Binding-site contacts:
Ligand atom C4 contacts residue ASN256 of chain 5.A at 4.3 Å.
Ligand atom C5 contacts residue ASN256 of chain 5.A at 3.6 Å.
Ligand atom O5 contacts residue GLU259 of chain 5.A at 4.0 Å.
Ligand atom C5 contacts residue THR258 of chain 5.A at 4.4 Å.
Ligand atom C5 contacts residue GLU259 of chain 5.A at 4.3 Å.
Ligand atom O5 contacts residue ASN256 of chain 5.A at 2.4 Å (h-bond).
Ligand atom O7 contacts residue ASN256 of chain 5.A at 3.0 Å (h-bond).
Ligand atom C2 contacts residue ASN256 of chain 5.A at 2.6 Å.
Ligand atom C1 contacts residue ASN256 of chain 5.A at 1.4 Å.
Ligand atom C6 contacts residue GLU259 of chain 5.A at 3.5 Å.
Ligand atom C3 contacts residue ASN256 of chain 5.A at 3.8 Å.
Ligand atom N2 contacts residue ASN256 of chain 5.A at 3.0 Å (h-bond).
Ligand atom C7 contacts residue ASN256 of chain 5.A at 3.2 Å.

Sequence of chain 5.A:
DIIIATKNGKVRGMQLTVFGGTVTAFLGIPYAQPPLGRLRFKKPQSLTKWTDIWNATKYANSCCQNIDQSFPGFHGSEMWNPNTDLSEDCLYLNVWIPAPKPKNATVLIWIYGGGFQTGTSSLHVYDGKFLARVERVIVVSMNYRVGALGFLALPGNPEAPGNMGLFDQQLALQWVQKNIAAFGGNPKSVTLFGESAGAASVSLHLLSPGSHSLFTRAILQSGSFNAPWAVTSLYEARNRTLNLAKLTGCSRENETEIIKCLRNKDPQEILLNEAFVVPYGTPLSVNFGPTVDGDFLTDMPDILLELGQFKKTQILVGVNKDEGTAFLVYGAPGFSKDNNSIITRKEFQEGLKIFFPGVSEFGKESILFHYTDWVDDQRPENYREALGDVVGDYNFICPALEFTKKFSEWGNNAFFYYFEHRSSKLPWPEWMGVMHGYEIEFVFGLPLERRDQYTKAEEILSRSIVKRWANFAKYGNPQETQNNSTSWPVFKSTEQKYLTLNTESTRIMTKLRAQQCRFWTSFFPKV

A small-molecule ligand and the protein it binds are described below.
Small molecule (SMILES): CC(=O)N[C@@H]1[C@@H](O)[C@H](O)[C@@H](CO)O[C@H]1O